Sequence of chain 1.C:
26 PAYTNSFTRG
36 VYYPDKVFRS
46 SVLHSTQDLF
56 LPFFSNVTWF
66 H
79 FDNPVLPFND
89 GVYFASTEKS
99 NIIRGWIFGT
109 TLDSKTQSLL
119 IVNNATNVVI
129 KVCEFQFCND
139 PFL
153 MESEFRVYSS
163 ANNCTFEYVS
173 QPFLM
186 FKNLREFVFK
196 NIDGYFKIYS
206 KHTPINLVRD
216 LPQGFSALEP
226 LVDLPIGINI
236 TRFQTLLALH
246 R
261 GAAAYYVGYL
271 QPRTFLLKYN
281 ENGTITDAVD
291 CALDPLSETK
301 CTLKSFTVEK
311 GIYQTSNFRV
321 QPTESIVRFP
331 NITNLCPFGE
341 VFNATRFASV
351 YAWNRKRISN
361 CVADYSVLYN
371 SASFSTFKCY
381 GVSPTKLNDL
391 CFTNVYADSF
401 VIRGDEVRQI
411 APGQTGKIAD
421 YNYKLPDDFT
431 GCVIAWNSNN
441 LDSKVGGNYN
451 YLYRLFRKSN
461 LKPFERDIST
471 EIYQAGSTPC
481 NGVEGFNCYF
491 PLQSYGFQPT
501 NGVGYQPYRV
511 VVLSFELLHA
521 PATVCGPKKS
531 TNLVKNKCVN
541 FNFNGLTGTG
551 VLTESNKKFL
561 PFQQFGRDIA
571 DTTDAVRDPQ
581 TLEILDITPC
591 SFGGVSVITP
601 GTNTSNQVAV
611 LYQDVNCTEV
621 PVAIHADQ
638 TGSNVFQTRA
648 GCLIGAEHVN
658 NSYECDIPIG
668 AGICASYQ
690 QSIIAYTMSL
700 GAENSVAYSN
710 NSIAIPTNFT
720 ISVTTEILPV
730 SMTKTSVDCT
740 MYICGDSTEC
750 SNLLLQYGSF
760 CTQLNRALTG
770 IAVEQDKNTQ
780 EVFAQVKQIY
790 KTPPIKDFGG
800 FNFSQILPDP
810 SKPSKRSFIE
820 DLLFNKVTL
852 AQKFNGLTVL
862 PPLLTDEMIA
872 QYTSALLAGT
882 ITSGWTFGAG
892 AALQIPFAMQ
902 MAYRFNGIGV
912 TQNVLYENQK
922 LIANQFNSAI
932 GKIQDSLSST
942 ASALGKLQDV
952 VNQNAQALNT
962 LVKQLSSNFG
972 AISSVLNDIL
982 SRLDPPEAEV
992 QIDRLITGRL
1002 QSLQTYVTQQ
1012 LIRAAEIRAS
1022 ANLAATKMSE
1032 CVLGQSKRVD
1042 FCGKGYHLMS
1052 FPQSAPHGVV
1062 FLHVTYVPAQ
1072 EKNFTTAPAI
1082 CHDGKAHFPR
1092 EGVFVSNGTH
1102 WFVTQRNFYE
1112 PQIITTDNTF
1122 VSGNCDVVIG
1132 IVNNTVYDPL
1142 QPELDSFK

A small-molecule ligand and the protein it binds are described below.
Small molecule (SMILES): CC(=O)N[C@@H]1[C@@H](O)[C@H](O)[C@@H](CO)O[C@H]1O

Binding-site contacts:
Ligand atom C4 contacts residue ASN603 of chain 1.C at 4.2 Å.
Ligand atom N2 contacts residue ASN603 of chain 1.C at 2.9 Å (h-bond).
Ligand atom C3 contacts residue ASN603 of chain 1.C at 3.8 Å.
Ligand atom C5 contacts residue ASN603 of chain 1.C at 3.7 Å.
Ligand atom C7 contacts residue ASN603 of chain 1.C at 3.2 Å.
Ligand atom C1 contacts residue THR604 of chain 1.C at 4.2 Å.
Ligand atom O6 contacts residue THR941 of chain 1.C at 4.5 Å.
Ligand atom C2 contacts residue ASN603 of chain 1.C at 2.5 Å.
Ligand atom C1 contacts residue ASN603 of chain 1.C at 1.4 Å.
Ligand atom C8 contacts residue THR604 of chain 1.C at 4.2 Å.
Ligand atom O5 contacts residue ASN603 of chain 1.C at 2.4 Å (h-bond).
Ligand atom C8 contacts residue ASN603 of chain 1.C at 4.1 Å.
Ligand atom N2 contacts residue THR604 of chain 1.C at 4.3 Å.
Ligand atom O7 contacts residue ASN603 of chain 1.C at 3.1 Å (h-bond).